Binding-site contacts:
Ligand atom CAK contacts residue ILE398 of chain 1.D at 4.0 Å (hydrophobic).
Ligand atom CAS contacts residue LEU332 of chain 1.D at 4.1 Å (hydrophobic).
Ligand atom CAD contacts residue LEU332 of chain 1.D at 3.6 Å (hydrophobic).
Ligand atom OAH contacts residue MET603 of chain 1.D at 3.0 Å (h-bond).
Ligand atom OAH contacts residue HIS426 of chain 1.D at 3.8 Å.
Ligand atom CBC contacts residue PHE425 of chain 1.D at 3.9 Å (hydrophobic).
Ligand atom OAG contacts residue GLU403 of chain 1.D at 3.4 Å (salt-bridge).
Ligand atom CAP contacts residue GLY395 of chain 1.D at 3.5 Å.
Ligand atom CAC contacts residue TYR339 of chain 1.D at 3.7 Å (hydrophobic).
Ligand atom CBB contacts residue ILE335 of chain 1.D at 3.8 Å (hydrophobic).
Ligand atom OAF contacts residue MET603 of chain 1.D at 3.0 Å.
Ligand atom OAF contacts residue LYS607 of chain 1.D at 3.9 Å.
Ligand atom CAV contacts residue GLU403 of chain 1.D at 3.5 Å.
Ligand atom CAN contacts residue VAL391 of chain 1.D at 4.1 Å (hydrophobic).
Ligand atom OAF contacts residue HIS426 of chain 1.D at 3.5 Å (h-bond).
Ligand atom CAR contacts residue PHE468 of chain 1.D at 3.8 Å (hydrophobic).
Ligand atom CAE contacts residue ILE335 of chain 1.D at 3.7 Å (hydrophobic).
Ligand atom CAT contacts residue PHE468 of chain 1.D at 3.5 Å (hydrophobic).
Ligand atom CAI contacts residue VAL402 of chain 1.D at 3.5 Å (hydrophobic).
Ligand atom CAK contacts residue ILE399 of chain 1.D at 3.6 Å (hydrophobic).
Ligand atom CAR contacts residue PHE425 of chain 1.D at 3.6 Å (hydrophobic).
Ligand atom CAU contacts residue ILE335 of chain 1.D at 4.0 Å (hydrophobic).
Ligand atom CAX contacts residue MET603 of chain 1.D at 3.5 Å (hydrophobic).
Ligand atom CAQ contacts residue GLY395 of chain 1.D at 3.8 Å.
Ligand atom CAM contacts residue LEU604 of chain 1.D at 3.8 Å (hydrophobic).
Ligand atom CAQ contacts residue ILE398 of chain 1.D at 3.4 Å (hydrophobic).
Ligand atom CAR contacts residue ILE429 of chain 1.D at 3.7 Å (hydrophobic).
Ligand atom OAG contacts residue PHE425 of chain 1.D at 4.0 Å.
Ligand atom CAA contacts residue ILE394 of chain 1.D at 3.3 Å (hydrophobic).
Ligand atom OAH contacts residue TYR467 of chain 1.D at 2.6 Å (h-bond).
Ligand atom CAA contacts residue VAL391 of chain 1.D at 3.7 Å (hydrophobic).
Ligand atom CAI contacts residue ILE399 of chain 1.D at 3.9 Å (hydrophobic).
Ligand atom OAH contacts residue THR600 of chain 1.D at 3.9 Å.
Ligand atom CAU contacts residue TYR336 of chain 1.D at 4.0 Å (hydrophobic).
Ligand atom CAX contacts residue HIS426 of chain 1.D at 3.7 Å.
Ligand atom OAG contacts residue HIS426 of chain 1.D at 3.2 Å (h-bond).
Ligand atom CBC contacts residue GLU403 of chain 1.D at 3.7 Å.
Ligand atom CAX contacts residue TYR467 of chain 1.D at 3.5 Å (hydrophobic).
Ligand atom CAL contacts residue TYR467 of chain 1.D at 3.5 Å (hydrophobic).
Ligand atom CAC contacts residue ILE335 of chain 1.D at 3.4 Å (hydrophobic).

Sequence of chain 1.D:
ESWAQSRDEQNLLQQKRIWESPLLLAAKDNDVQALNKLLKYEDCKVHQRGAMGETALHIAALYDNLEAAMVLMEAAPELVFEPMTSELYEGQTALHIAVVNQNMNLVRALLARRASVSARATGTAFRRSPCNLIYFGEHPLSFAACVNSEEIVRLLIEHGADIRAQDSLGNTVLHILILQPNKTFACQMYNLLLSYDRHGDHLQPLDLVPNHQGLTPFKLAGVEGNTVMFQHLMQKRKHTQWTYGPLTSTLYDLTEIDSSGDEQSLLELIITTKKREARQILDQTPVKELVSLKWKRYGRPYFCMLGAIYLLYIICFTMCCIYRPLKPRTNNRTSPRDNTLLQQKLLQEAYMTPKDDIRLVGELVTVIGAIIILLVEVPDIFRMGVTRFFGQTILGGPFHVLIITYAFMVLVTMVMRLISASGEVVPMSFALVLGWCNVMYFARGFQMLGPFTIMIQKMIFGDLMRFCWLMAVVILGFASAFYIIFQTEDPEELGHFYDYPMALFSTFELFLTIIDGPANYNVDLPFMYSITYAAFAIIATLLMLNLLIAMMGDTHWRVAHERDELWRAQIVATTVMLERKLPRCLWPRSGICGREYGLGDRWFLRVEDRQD

A small-molecule ligand and the protein it binds are described below.
Small molecule (SMILES): CC(C)CCC[C@@H](C)[C@H]1CC[C@H]2[C@@H]3CC=C4C[C@@H](OC(=O)CCC(=O)O)CC[C@]4(C)[C@H]3CC[C@]12C